Sequence of chain 1.H:
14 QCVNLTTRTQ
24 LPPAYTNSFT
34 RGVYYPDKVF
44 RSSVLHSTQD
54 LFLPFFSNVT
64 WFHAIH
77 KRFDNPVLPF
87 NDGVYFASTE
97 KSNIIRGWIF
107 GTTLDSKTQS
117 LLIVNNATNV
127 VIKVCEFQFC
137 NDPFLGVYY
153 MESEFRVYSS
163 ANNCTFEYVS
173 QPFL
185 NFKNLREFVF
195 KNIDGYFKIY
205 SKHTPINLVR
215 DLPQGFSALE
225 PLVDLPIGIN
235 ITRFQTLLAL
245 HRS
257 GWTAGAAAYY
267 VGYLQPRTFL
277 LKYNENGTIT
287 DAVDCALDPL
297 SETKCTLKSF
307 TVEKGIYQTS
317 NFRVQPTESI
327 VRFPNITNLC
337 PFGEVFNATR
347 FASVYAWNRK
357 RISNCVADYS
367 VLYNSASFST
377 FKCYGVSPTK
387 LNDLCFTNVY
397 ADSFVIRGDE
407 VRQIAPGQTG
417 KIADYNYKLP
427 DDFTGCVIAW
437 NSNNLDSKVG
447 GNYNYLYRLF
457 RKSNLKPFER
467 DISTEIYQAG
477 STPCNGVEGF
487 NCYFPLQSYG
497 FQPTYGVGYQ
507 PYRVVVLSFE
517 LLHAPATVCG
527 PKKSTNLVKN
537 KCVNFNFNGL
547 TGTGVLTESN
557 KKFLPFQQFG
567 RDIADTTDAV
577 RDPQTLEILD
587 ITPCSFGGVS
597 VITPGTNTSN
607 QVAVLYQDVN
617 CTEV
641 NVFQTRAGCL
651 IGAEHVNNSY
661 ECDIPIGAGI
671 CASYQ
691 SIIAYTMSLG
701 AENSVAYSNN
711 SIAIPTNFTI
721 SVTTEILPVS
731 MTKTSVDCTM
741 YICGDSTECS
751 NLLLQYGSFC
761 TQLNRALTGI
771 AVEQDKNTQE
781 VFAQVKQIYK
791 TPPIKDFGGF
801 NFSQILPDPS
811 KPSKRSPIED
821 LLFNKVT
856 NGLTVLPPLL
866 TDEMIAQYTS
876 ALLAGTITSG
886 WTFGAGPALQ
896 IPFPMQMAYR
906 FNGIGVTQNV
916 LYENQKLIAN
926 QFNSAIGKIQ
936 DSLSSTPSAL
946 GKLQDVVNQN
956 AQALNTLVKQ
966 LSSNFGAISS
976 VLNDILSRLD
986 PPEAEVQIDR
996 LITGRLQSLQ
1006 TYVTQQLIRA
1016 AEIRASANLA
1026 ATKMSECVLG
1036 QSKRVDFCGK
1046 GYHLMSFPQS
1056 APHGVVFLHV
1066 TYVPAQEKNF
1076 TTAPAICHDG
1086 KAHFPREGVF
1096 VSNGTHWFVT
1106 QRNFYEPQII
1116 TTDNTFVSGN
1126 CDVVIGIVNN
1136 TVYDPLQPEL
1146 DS

Binding-site contacts:
Ligand atom C5 contacts residue ASN717 of chain 1.H at 3.7 Å.
Ligand atom C1 contacts residue GLN1071 of chain 1.H at 3.5 Å.
Ligand atom C5 contacts residue LEU922 of chain 1.H at 3.8 Å (hydrophobic).
Ligand atom C1 contacts residue LEU922 of chain 1.H at 4.4 Å (hydrophobic).
Ligand atom O5 contacts residue GLN926 of chain 1.H at 4.4 Å.
Ligand atom O6 contacts residue PHE718 of chain 1.H at 4.2 Å.
Ligand atom C4 contacts residue ASN717 of chain 1.H at 4.2 Å.
Ligand atom O6 contacts residue GLN926 of chain 1.H at 2.6 Å (h-bond).
Ligand atom C6 contacts residue GLN926 of chain 1.H at 3.7 Å.
Ligand atom O7 contacts residue ASN717 of chain 1.H at 3.2 Å (h-bond).
Ligand atom C7 contacts residue LEU922 of chain 1.H at 3.7 Å (hydrophobic).
Ligand atom O5 contacts residue GLN1071 of chain 1.H at 3.6 Å.
Ligand atom O7 contacts residue LEU922 of chain 1.H at 3.4 Å.
Ligand atom C7 contacts residue GLN1071 of chain 1.H at 4.4 Å.
Ligand atom C1 contacts residue ASN717 of chain 1.H at 1.4 Å.
Ligand atom C5 contacts residue GLN926 of chain 1.H at 4.1 Å.
Ligand atom O4 contacts residue LEU922 of chain 1.H at 3.9 Å.
Ligand atom C2 contacts residue ASN717 of chain 1.H at 2.5 Å.
Ligand atom C7 contacts residue ASN717 of chain 1.H at 3.3 Å.
Ligand atom C4 contacts residue LEU922 of chain 1.H at 4.4 Å (hydrophobic).
Ligand atom C8 contacts residue LEU922 of chain 1.H at 3.9 Å (hydrophobic).
Ligand atom C8 contacts residue ASN717 of chain 1.H at 4.4 Å.
Ligand atom C2 contacts residue GLN1071 of chain 1.H at 4.0 Å.
Ligand atom N2 contacts residue ASN717 of chain 1.H at 2.9 Å (h-bond).
Ligand atom C6 contacts residue LEU922 of chain 1.H at 4.2 Å (hydrophobic).
Ligand atom C3 contacts residue ASN717 of chain 1.H at 3.8 Å.
Ligand atom O5 contacts residue ASN717 of chain 1.H at 2.4 Å (h-bond).
Ligand atom O7 contacts residue GLN1071 of chain 1.H at 3.5 Å (h-bond).
Ligand atom O6 contacts residue LEU922 of chain 1.H at 4.4 Å.

This protein binds this small molecule.
Small molecule (SMILES): CC(=O)N[C@H]1[C@H](O[C@H]2[C@H](O)[C@@H](NC(C)=O)CO[C@@H]2CO)O[C@H](CO)[C@@H](O)[C@@H]1O